Sequence of chain 1.C:
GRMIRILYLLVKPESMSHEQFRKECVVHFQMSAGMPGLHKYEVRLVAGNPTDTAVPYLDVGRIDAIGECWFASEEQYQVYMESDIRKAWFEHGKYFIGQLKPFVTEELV

Binding-site contacts:
Ligand atom OAH contacts residue PRO109 of chain 1.C at 4.2 Å.
Ligand atom CAG contacts residue TYR84 of chain 1.C at 4.5 Å (hydrophobic).
Ligand atom CAG contacts residue TYR15 of chain 1.C at 2.7 Å (hydrophobic).
Ligand atom OAH contacts residue LEU107 of chain 1.C at 4.5 Å.
Ligand atom CAG contacts residue ILE13 of chain 1.C at 4.4 Å (hydrophobic).
Ligand atom OAD contacts residue TYR15 of chain 1.C at 3.7 Å.
Ligand atom CAI contacts residue ILE13 of chain 1.C at 4.4 Å (hydrophobic).
Ligand atom OAD contacts residue TYR84 of chain 1.C at 2.5 Å (h-bond).
Ligand atom OAC contacts residue ALA61 of chain 1.B at 3.1 Å (h-bond).
Ligand atom CAI contacts residue TYR84 of chain 1.C at 3.3 Å (hydrophobic).
Ligand atom OAD contacts residue TYR87 of chain 1.C at 4.1 Å.
Ligand atom OAC contacts residue THR60 of chain 1.B at 3.6 Å.
Ligand atom OAB contacts residue PHE97 of chain 1.C at 3.4 Å.
Ligand atom CAA contacts residue PRO57 of chain 1.B at 3.9 Å (hydrophobic).
Ligand atom CAI contacts residue MET88 of chain 1.C at 4.4 Å (hydrophobic).
Ligand atom OAH contacts residue THR60 of chain 1.B at 4.4 Å.
Ligand atom OAH contacts residue TYR15 of chain 1.C at 3.9 Å.
Ligand atom CAF contacts residue PHE97 of chain 1.C at 4.1 Å (hydrophobic).
Ligand atom CAE contacts residue PHE97 of chain 1.C at 3.4 Å (hydrophobic).
Ligand atom OAC contacts residue PHE97 of chain 1.C at 3.9 Å.
Ligand atom OAB contacts residue TYR15 of chain 1.C at 4.5 Å.
Ligand atom CAJ contacts residue ALA61 of chain 1.B at 4.1 Å (hydrophobic).
Ligand atom OAB contacts residue MET88 of chain 1.C at 3.7 Å.
Ligand atom CAJ contacts residue THR60 of chain 1.B at 4.2 Å.
Ligand atom CAI contacts residue TYR15 of chain 1.C at 3.5 Å (hydrophobic).
Ligand atom OAB contacts residue TYR87 of chain 1.C at 4.2 Å.
Ligand atom CAI contacts residue TYR87 of chain 1.C at 4.4 Å (hydrophobic).
Ligand atom OAB contacts residue TYR84 of chain 1.C at 3.7 Å.
Ligand atom OAD contacts residue MET88 of chain 1.C at 4.3 Å.
Ligand atom OAD contacts residue ILE13 of chain 1.C at 3.5 Å.
Ligand atom OAC contacts residue LEU107 of chain 1.C at 4.0 Å.
Ligand atom CAK contacts residue TYR15 of chain 1.C at 4.0 Å (hydrophobic).
Ligand atom CAJ contacts residue PHE97 of chain 1.C at 3.8 Å (hydrophobic).
Ligand atom CAE contacts residue ASP59 of chain 1.B at 4.4 Å.
Ligand atom CAI contacts residue PHE97 of chain 1.C at 4.2 Å (hydrophobic).
Ligand atom CAA contacts residue PRO109 of chain 1.C at 4.3 Å (hydrophobic).

Sequence of chain 1.B:
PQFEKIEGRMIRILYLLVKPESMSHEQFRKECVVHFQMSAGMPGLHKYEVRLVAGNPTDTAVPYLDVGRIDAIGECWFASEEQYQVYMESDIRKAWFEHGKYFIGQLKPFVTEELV

A small-molecule ligand and the protein it binds are described below.
Small molecule (SMILES): C[C@]1(CC(=O)O)C=CC(=O)O1